Binding-site contacts:
Ligand atom C5' contacts residue U1 of chain 1.Z at 4.4 Å.
Ligand atom C3' contacts residue U1 of chain 1.Z at 3.1 Å.
Ligand atom C2' contacts residue U1 of chain 1.Z at 4.1 Å.
Ligand atom O3' contacts residue U1 of chain 1.Z at 1.8 Å (h-bond).
Ligand atom C4' contacts residue U1 of chain 1.Z at 4.0 Å.
Ligand atom O2' contacts residue U1 of chain 1.Z at 4.2 Å.

The protein below binds the small molecule below.
Small molecule (SMILES): Nc1nc(=O)c2ncn([C@@H]3O[C@H](CO[P](=O)(O)O[C@H]4[C@@H](O)[C@H](n5ccc(=O)[nH]c5=O)O[C@@H]4CO[P](=O)(O)O[C@H]4[C@@H](O)[C@H](n5cnc6c(N)ncnc65)O[C@@H]4COP(=O)=O)[C@@H](O)[C@H]3O)c2[nH]1.Nc1ncnc2c1ncn2[C@@H]1O[C@H](CO[P](=O)(O)O[C@H]2[C@@H](O)[C@H](n3cnc4c(N)ncnc43)O[C@@H]2CO[P](=O)(O)O[C@H]2[C@@H](O)[C@H](n3cnc4c(N)ncnc43)O[C@@H]2COP(=O)(O)O)[C@@H](O)[C@H]1O